Sequence of chain 1.A:
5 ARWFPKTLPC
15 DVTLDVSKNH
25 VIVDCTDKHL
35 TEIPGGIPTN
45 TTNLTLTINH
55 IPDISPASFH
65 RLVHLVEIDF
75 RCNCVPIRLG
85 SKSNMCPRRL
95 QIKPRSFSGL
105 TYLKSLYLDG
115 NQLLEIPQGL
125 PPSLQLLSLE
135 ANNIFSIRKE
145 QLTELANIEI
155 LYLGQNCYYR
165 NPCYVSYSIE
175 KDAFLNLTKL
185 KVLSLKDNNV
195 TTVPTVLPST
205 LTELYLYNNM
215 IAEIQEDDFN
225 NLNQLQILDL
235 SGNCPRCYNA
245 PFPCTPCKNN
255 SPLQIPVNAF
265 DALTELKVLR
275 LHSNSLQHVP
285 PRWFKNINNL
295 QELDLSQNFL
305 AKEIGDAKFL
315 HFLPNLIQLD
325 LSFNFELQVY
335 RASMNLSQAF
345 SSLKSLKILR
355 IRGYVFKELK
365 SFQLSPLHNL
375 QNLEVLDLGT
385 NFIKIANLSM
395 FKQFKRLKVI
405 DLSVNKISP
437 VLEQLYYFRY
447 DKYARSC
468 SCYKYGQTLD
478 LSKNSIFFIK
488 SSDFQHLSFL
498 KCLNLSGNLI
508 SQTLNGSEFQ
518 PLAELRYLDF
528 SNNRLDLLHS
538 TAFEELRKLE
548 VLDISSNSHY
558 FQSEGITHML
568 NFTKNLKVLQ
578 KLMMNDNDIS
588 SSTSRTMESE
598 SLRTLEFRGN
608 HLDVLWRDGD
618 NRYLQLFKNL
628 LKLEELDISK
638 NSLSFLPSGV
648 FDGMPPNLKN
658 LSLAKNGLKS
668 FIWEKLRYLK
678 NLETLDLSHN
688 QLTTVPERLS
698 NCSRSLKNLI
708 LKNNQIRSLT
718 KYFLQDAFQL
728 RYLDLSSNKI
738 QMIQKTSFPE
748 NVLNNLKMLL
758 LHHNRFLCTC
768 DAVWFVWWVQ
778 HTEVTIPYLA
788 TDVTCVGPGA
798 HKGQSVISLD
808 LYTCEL

Binding-site contacts:
Ligand atom C6 contacts residue HIS493 of chain 1.A at 4.3 Å.
Ligand atom O7 contacts residue ASN391 of chain 1.A at 3.7 Å.
Ligand atom C6 contacts residue LYS396 of chain 1.A at 3.5 Å.
Ligand atom O4 contacts residue HIS493 of chain 1.A at 4.3 Å.
Ligand atom C6 contacts residue SER393 of chain 1.A at 4.4 Å.
Ligand atom C1 contacts residue SER393 of chain 1.A at 3.9 Å.
Ligand atom C3 contacts residue ASN391 of chain 1.A at 3.8 Å.
Ligand atom C4 contacts residue GLN492 of chain 1.A at 3.8 Å.
Ligand atom C7 contacts residue ASN391 of chain 1.A at 3.6 Å.
Ligand atom C2 contacts residue ASN391 of chain 1.A at 2.4 Å.
Ligand atom O5 contacts residue SO41 of chain 1.P at 4.0 Å.
Ligand atom O6 contacts residue HIS493 of chain 1.A at 3.7 Å.
Ligand atom N2 contacts residue ASN391 of chain 1.A at 3.0 Å (h-bond).
Ligand atom O5 contacts residue ASN391 of chain 1.A at 2.3 Å (h-bond).
Ligand atom O4 contacts residue GLN492 of chain 1.A at 2.7 Å (h-bond).
Ligand atom O6 contacts residue LYS396 of chain 1.A at 2.5 Å (salt-bridge).
Ligand atom C5 contacts residue SER393 of chain 1.A at 3.9 Å.
Ligand atom C5 contacts residue ASN391 of chain 1.A at 3.6 Å.
Ligand atom C5 contacts residue GLN492 of chain 1.A at 4.0 Å.
Ligand atom C4 contacts residue ASN391 of chain 1.A at 4.3 Å.
Ligand atom C1 contacts residue ASN391 of chain 1.A at 1.4 Å.
Ligand atom C1 contacts residue SO41 of chain 1.P at 4.4 Å.
Ligand atom O6 contacts residue SER393 of chain 1.A at 3.6 Å.
Ligand atom C3 contacts residue GLN492 of chain 1.A at 4.3 Å.
Ligand atom O5 contacts residue SER393 of chain 1.A at 3.8 Å.

The small molecule below binds the protein below.
Small molecule (SMILES): CC(=O)N[C@@H]1[C@@H](O)[C@H](O)[C@@H](CO)O[C@H]1O